Binding-site contacts:
Ligand atom N1A contacts residue PHE179 of chain 42.A at 3.6 Å.
Ligand atom C2A contacts residue PHE179 of chain 42.A at 3.6 Å (hydrophobic).
Ligand atom F3 contacts residue TYR142 of chain 42.A at 3.8 Å.
Ligand atom C4 contacts residue LEU100 of chain 42.A at 3.7 Å (hydrophobic).
Ligand atom C3A contacts residue LEU217 of chain 42.A at 3.6 Å (hydrophobic).
Ligand atom F2 contacts residue MET143 of chain 42.A at 3.3 Å.
Ligand atom CM2 contacts residue ILE122 of chain 42.A at 3.8 Å (hydrophobic).
Ligand atom C6B contacts residue ILE98 of chain 42.A at 3.7 Å (hydrophobic).
Ligand atom F3 contacts residue VAL168 of chain 42.A at 3.0 Å.
Ligand atom N1A contacts residue MET124 of chain 42.A at 3.5 Å.
Ligand atom F3 contacts residue PHE179 of chain 42.A at 3.0 Å.
Ligand atom F1 contacts residue ALA166 of chain 42.A at 3.6 Å.
Ligand atom N3A contacts residue PHE179 of chain 42.A at 3.4 Å.
Ligand atom C1B contacts residue ILE98 of chain 42.A at 3.4 Å (hydrophobic).
Ligand atom C2B contacts residue ILE98 of chain 42.A at 3.7 Å (hydrophobic).
Ligand atom N1A contacts residue LEU217 of chain 42.A at 3.3 Å.
Ligand atom F2 contacts residue TYR144 of chain 42.A at 3.0 Å.
Ligand atom F2 contacts residue TYR142 of chain 42.A at 2.8 Å.
Ligand atom N3A contacts residue TYR144 of chain 42.A at 3.5 Å.
Ligand atom CM2 contacts residue ILE77 of chain 42.A at 3.1 Å (hydrophobic).
Ligand atom C4B contacts residue ILE98 of chain 42.A at 3.8 Å (hydrophobic).
Ligand atom N2 contacts residue MET214 of chain 42.A at 3.8 Å.
Ligand atom C5B contacts residue LEU181 of chain 42.A at 3.5 Å (hydrophobic).
Ligand atom C3A contacts residue PHE179 of chain 42.A at 3.1 Å (hydrophobic).
Ligand atom O1A contacts residue LEU217 of chain 42.A at 3.0 Å.
Ligand atom F1 contacts residue TYR144 of chain 42.A at 3.3 Å.
Ligand atom CM6 contacts residue LEU181 of chain 42.A at 3.5 Å (hydrophobic).
Ligand atom CM6 contacts residue LEU184 of chain 42.A at 3.4 Å (hydrophobic).
Ligand atom CM4 contacts residue PHE179 of chain 42.A at 3.5 Å (hydrophobic).
Ligand atom O1 contacts residue MET214 of chain 42.A at 3.5 Å (h-bond).
Ligand atom C5B contacts residue ILE98 of chain 42.A at 3.5 Å (hydrophobic).
Ligand atom CM3 contacts residue ASN212 of chain 42.A at 3.4 Å.
Ligand atom C4 contacts residue TYR190 of chain 42.A at 3.6 Å (hydrophobic).
Ligand atom O1A contacts residue PHE179 of chain 42.A at 3.3 Å.
Ligand atom CM4 contacts residue TYR144 of chain 42.A at 3.8 Å (hydrophobic).
Ligand atom C6B contacts residue LEU181 of chain 42.A at 3.3 Å (hydrophobic).
Ligand atom F1 contacts residue PHE179 of chain 42.A at 3.8 Å.
Ligand atom O1A contacts residue MET124 of chain 42.A at 3.2 Å.
Ligand atom F2 contacts residue ALA166 of chain 42.A at 3.5 Å.
Ligand atom O1B contacts residue ILE98 of chain 42.A at 3.3 Å.

Sequence of chain 42.A:
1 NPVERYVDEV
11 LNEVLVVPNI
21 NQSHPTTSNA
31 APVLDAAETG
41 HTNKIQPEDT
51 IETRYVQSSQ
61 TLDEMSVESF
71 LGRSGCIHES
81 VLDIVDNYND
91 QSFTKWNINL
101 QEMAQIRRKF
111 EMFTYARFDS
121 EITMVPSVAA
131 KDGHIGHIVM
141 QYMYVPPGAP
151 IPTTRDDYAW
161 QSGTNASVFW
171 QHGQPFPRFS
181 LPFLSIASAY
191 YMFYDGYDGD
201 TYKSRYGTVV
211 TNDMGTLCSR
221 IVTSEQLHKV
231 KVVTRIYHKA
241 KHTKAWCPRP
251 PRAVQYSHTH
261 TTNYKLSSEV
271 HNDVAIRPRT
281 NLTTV

The protein below binds the small molecule below.
Small molecule (SMILES): Cc1cc(CCCOc2c(C)cc(-c3noc(C(F)(F)F)n3)cc2C)on1